Binding-site contacts:
Ligand atom C2 contacts residue ASN354 of chain 1.A at 2.5 Å.
Ligand atom C4 contacts residue ASN354 of chain 1.A at 4.2 Å.
Ligand atom C3 contacts residue ASN354 of chain 1.A at 3.8 Å.
Ligand atom N2 contacts residue ASN354 of chain 1.A at 3.0 Å (h-bond).
Ligand atom C7 contacts residue ASN354 of chain 1.A at 4.1 Å.
Ligand atom C5 contacts residue ASN354 of chain 1.A at 3.6 Å.
Ligand atom O5 contacts residue ASN354 of chain 1.A at 2.3 Å (h-bond).
Ligand atom C1 contacts residue ASN354 of chain 1.A at 1.4 Å.

Sequence of chain 1.A:
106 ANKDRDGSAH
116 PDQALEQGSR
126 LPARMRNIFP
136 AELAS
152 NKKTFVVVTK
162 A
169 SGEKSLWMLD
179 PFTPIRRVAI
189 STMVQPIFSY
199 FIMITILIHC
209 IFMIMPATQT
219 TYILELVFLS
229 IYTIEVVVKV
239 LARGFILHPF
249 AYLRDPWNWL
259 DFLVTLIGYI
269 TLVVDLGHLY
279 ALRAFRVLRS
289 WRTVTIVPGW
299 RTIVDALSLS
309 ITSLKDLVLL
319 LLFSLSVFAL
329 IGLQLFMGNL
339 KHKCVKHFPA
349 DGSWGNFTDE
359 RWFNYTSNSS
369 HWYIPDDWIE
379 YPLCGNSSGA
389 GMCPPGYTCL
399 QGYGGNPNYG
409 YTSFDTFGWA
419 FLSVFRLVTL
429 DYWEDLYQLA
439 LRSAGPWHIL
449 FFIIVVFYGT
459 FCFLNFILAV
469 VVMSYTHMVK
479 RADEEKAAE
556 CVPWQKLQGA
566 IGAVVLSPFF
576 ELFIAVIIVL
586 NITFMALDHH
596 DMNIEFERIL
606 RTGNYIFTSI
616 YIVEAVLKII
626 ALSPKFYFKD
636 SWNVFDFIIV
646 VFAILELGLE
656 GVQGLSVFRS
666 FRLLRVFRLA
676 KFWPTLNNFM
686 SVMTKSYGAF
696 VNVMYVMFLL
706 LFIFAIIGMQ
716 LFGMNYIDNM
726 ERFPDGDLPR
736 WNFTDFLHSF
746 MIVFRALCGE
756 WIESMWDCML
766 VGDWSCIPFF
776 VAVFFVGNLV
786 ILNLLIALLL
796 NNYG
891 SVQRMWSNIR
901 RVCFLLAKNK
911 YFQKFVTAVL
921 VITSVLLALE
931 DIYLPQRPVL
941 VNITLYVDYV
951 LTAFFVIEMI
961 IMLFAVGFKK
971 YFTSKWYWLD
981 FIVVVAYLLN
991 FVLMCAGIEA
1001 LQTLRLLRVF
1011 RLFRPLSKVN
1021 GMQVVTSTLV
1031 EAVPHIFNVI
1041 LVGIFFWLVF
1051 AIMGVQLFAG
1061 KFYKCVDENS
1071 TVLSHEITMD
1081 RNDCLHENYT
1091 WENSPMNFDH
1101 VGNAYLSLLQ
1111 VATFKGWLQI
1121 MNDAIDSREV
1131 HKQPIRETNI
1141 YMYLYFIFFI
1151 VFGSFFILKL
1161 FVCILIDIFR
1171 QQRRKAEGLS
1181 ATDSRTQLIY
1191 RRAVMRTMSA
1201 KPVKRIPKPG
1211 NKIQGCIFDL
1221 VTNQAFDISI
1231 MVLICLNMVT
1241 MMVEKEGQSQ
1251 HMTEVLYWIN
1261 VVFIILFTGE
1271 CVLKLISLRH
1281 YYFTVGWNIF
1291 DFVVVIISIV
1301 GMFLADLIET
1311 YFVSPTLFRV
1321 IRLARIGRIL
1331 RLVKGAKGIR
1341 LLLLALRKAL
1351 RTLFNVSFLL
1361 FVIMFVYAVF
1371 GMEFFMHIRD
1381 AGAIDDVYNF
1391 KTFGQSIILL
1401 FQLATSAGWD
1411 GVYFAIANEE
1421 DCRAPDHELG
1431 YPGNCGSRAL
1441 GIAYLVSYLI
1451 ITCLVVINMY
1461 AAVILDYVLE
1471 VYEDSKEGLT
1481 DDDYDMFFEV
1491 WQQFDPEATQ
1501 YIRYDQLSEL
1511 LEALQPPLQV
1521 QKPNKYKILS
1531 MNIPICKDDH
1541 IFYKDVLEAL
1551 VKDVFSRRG

A protein and the small-molecule ligand that binds it are described below.
Small molecule (SMILES): CC(=O)N[C@@H]1[C@@H](O)[C@H](O)[C@@H](CO)O[C@H]1O